Sequence of chain 43.C:
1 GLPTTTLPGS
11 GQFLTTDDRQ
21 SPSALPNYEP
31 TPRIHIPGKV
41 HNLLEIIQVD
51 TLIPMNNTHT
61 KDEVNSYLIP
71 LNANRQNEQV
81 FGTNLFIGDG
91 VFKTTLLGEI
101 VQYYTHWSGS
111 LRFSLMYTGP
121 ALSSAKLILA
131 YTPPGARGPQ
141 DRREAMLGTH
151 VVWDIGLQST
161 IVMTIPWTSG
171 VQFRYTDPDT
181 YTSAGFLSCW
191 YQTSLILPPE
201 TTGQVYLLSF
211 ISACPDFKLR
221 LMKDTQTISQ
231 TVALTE

Sequence of chain 43.A:
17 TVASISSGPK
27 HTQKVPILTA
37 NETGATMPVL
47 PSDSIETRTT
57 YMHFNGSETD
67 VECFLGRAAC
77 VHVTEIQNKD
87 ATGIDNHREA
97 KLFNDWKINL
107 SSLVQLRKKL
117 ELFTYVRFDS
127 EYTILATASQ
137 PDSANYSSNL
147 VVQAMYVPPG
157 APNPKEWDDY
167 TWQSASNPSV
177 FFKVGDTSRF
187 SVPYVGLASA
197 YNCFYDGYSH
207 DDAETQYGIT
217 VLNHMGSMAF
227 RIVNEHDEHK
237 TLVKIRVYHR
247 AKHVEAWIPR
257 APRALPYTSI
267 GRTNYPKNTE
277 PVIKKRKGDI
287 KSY

Binding-site contacts:
Ligand atom C31 contacts residue SER175 of chain 43.A at 3.6 Å.
Ligand atom C6B contacts residue LEU106 of chain 43.A at 3.9 Å (hydrophobic).
Ligand atom C3B contacts residue MET221 of chain 43.A at 3.8 Å (hydrophobic).
Ligand atom N2 contacts residue PHE186 of chain 43.A at 3.7 Å.
Ligand atom C31 contacts residue ALA150 of chain 43.A at 3.5 Å (hydrophobic).
Ligand atom C7C contacts residue TYR197 of chain 43.A at 3.8 Å (hydrophobic).
Ligand atom C4 contacts residue MET224 of chain 43.A at 3.8 Å (hydrophobic).
Ligand atom O1B contacts residue TYR128 of chain 43.A at 3.9 Å.
Ligand atom C31 contacts residue PRO174 of chain 43.A at 3.4 Å (hydrophobic).
Ligand atom C2B contacts residue MET221 of chain 43.A at 3.5 Å (hydrophobic).
Ligand atom C5 contacts residue PHE186 of chain 43.A at 3.5 Å (hydrophobic).
Ligand atom N3A contacts residue ASN219 of chain 43.A at 3.0 Å (h-bond).
Ligand atom C5B contacts residue LEU106 of chain 43.A at 3.5 Å (hydrophobic).
Ligand atom C6C contacts residue VAL191 of chain 43.A at 3.2 Å (hydrophobic).
Ligand atom O1 contacts residue ALA24 of chain 43.C at 3.6 Å.
Ligand atom C3C contacts residue TYR128 of chain 43.A at 3.9 Å (hydrophobic).
Ligand atom C4B contacts residue LEU106 of chain 43.A at 3.7 Å (hydrophobic).
Ligand atom C7C contacts residue TYR128 of chain 43.A at 3.6 Å (hydrophobic).
Ligand atom C3C contacts residue VAL188 of chain 43.A at 3.3 Å (hydrophobic).
Ligand atom C2C contacts residue VAL188 of chain 43.A at 3.2 Å (hydrophobic).
Ligand atom C6B contacts residue TYR197 of chain 43.A at 3.6 Å (hydrophobic).
Ligand atom C4 contacts residue TYR152 of chain 43.A at 3.9 Å (hydrophobic).
Ligand atom C1B contacts residue MET221 of chain 43.A at 3.8 Å (hydrophobic).
Ligand atom O1B contacts residue MET221 of chain 43.A at 3.4 Å.
Ligand atom O1 contacts residue PHE186 of chain 43.A at 3.5 Å.
Ligand atom C4A contacts residue ASN219 of chain 43.A at 3.5 Å.
Ligand atom C5 contacts residue TYR152 of chain 43.A at 3.8 Å (hydrophobic).
Ligand atom C31 contacts residue VAL176 of chain 43.A at 3.3 Å (hydrophobic).
Ligand atom C4C contacts residue TYR152 of chain 43.A at 3.8 Å (hydrophobic).
Ligand atom C3 contacts residue PHE186 of chain 43.A at 3.8 Å (hydrophobic).
Ligand atom C3 contacts residue PRO174 of chain 43.A at 3.8 Å (hydrophobic).
Ligand atom C6C contacts residue MET221 of chain 43.A at 3.7 Å (hydrophobic).
Ligand atom C5C contacts residue TYR128 of chain 43.A at 3.5 Å (hydrophobic).
Ligand atom O1 contacts residue VAL188 of chain 43.A at 3.8 Å.
Ligand atom O1 contacts residue TYR152 of chain 43.A at 3.9 Å.
Ligand atom CM1 contacts residue SER107 of chain 43.A at 3.9 Å.
Ligand atom C5C contacts residue ILE104 of chain 43.A at 3.8 Å (hydrophobic).
Ligand atom C5B contacts residue TYR197 of chain 43.A at 3.7 Å (hydrophobic).
Ligand atom N2 contacts residue ALA24 of chain 43.C at 3.4 Å.
Ligand atom C4 contacts residue PHE186 of chain 43.A at 3.6 Å (hydrophobic).

The protein below binds the small molecule below.
Small molecule (SMILES): Cc1cc(CCCCCCCOc2ccc(C3=N[C@@H](C)CO3)cc2)on1